Binding-site contacts:
Ligand atom C9 contacts residue GLU125 of chain 1.C at 3.7 Å.
Ligand atom C30 contacts residue SER227 of chain 1.D at 3.7 Å.
Ligand atom C29 contacts residue ALA130 of chain 1.C at 3.7 Å (hydrophobic).
Ligand atom C10 contacts residue ASP256 of chain 1.D at 3.6 Å.
Ligand atom C12 contacts residue HIS318 of chain 1.C at 3.3 Å.
Ligand atom N2 contacts residue ALA422 of chain 1.C at 3.8 Å.
Ligand atom O2 contacts residue SER131 of chain 1.C at 2.6 Å (h-bond).
Ligand atom C35 contacts residue LYS258 of chain 1.D at 3.7 Å.
Ligand atom C20 contacts residue SER131 of chain 1.C at 3.5 Å.
Ligand atom C24 contacts residue ARG156 of chain 1.D at 3.7 Å.
Ligand atom O4 contacts residue LYS257 of chain 1.D at 3.0 Å (salt-bridge).
Ligand atom F1 contacts residue VAL249 of chain 1.D at 3.4 Å.
Ligand atom O3 contacts residue ASP256 of chain 1.D at 2.8 Å (salt-bridge).
Ligand atom O7 contacts residue LYS301 of chain 1.C at 2.8 Å (salt-bridge).
Ligand atom C36 contacts residue LYS301 of chain 1.C at 3.4 Å.
Ligand atom O6 contacts residue SER250 of chain 1.D at 2.6 Å (h-bond).
Ligand atom C11 contacts residue ASP256 of chain 1.D at 3.6 Å.
Ligand atom O7 contacts residue SER250 of chain 1.D at 3.3 Å (h-bond).
Ligand atom O6 contacts residue LYS258 of chain 1.D at 3.0 Å (salt-bridge).
Ligand atom C23 contacts residue CYS127 of chain 1.C at 3.6 Å (hydrophobic).
Ligand atom O4 contacts residue ASN321 of chain 1.C at 3.0 Å (h-bond).
Ligand atom C30 contacts residue ARG156 of chain 1.D at 3.5 Å.
Ligand atom N3 contacts residue LEU419 of chain 1.C at 3.6 Å.
Ligand atom O6 contacts residue LYS301 of chain 1.C at 3.4 Å (salt-bridge).
Ligand atom O5 contacts residue ARG134 of chain 1.C at 3.6 Å.
Ligand atom C2 contacts residue LEU419 of chain 1.C at 3.7 Å (hydrophobic).
Ligand atom C13 contacts residue LEU128 of chain 1.C at 3.7 Å (hydrophobic).
Ligand atom O6 contacts residue ARG156 of chain 1.D at 3.6 Å.
Ligand atom C36 contacts residue SER250 of chain 1.D at 3.3 Å.
Ligand atom O4 contacts residue GLU125 of chain 1.C at 2.7 Å (salt-bridge).
Ligand atom O3 contacts residue ARG156 of chain 1.D at 3.1 Å (salt-bridge).
Ligand atom C35 contacts residue ALA317 of chain 1.C at 3.2 Å (hydrophobic).
Ligand atom C29 contacts residue SER131 of chain 1.C at 3.7 Å.
Ligand atom F1 contacts residue ARG156 of chain 1.D at 3.3 Å.
Ligand atom C13 contacts residue CYS127 of chain 1.C at 3.2 Å (hydrophobic).
Ligand atom C36 contacts residue LYS258 of chain 1.D at 3.4 Å.
Ligand atom C36 contacts residue ALA317 of chain 1.C at 3.6 Å (hydrophobic).
Ligand atom C30 contacts residue VAL249 of chain 1.D at 3.7 Å (hydrophobic).
Ligand atom C24 contacts residue VAL249 of chain 1.D at 3.5 Å (hydrophobic).
Ligand atom F1 contacts residue SER227 of chain 1.D at 2.9 Å.

This small molecule binds to this protein.
Small molecule (SMILES): CC(C)c1c(C(=O)N[C@H](CO)c2ccccc2)nc(-c2ccc(F)cc2)n1CC[C@@H](O)C[C@@H](O)CC(=O)O

Sequence of chain 1.D:
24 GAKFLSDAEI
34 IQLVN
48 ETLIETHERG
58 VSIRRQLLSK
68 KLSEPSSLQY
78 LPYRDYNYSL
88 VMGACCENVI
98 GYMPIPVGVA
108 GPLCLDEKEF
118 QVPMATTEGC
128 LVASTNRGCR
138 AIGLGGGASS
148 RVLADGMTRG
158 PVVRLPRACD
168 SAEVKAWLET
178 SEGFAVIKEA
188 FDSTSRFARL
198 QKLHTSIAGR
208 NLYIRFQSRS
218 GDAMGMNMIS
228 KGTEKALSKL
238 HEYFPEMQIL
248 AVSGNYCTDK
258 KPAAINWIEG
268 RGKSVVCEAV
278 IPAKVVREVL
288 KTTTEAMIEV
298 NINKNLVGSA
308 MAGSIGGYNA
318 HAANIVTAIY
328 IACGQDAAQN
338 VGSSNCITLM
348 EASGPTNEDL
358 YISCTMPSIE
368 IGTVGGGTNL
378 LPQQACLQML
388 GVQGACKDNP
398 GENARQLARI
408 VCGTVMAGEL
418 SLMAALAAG

Sequence of chain 1.C:
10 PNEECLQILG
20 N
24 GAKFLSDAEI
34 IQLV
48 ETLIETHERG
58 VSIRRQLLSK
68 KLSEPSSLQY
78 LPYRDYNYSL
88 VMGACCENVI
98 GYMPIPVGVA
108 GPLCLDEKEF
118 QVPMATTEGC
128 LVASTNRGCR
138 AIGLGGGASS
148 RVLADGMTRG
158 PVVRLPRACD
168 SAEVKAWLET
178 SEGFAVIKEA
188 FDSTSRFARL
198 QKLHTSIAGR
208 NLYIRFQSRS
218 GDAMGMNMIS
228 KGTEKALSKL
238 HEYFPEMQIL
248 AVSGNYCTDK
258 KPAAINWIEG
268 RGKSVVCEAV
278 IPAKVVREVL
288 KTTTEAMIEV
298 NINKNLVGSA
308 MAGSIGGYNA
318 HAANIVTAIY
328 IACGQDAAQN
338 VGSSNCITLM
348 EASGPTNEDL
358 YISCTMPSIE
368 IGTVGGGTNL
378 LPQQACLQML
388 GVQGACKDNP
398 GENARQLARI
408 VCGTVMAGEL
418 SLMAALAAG